Binding-site contacts:
Ligand atom C2 contacts residue ASN12 of chain 56.A at 3.5 Å.
Ligand atom C7 contacts residue ASN12 of chain 56.A at 4.3 Å.
Ligand atom O7 contacts residue ASN12 of chain 56.A at 4.2 Å.
Ligand atom N2 contacts residue ASN12 of chain 56.A at 4.0 Å.
Ligand atom O5 contacts residue ASN12 of chain 56.A at 2.5 Å (h-bond).
Ligand atom C5 contacts residue ASN12 of chain 56.A at 3.9 Å.
Ligand atom C1 contacts residue ASN12 of chain 56.A at 2.1 Å.

Sequence of chain 56.A:
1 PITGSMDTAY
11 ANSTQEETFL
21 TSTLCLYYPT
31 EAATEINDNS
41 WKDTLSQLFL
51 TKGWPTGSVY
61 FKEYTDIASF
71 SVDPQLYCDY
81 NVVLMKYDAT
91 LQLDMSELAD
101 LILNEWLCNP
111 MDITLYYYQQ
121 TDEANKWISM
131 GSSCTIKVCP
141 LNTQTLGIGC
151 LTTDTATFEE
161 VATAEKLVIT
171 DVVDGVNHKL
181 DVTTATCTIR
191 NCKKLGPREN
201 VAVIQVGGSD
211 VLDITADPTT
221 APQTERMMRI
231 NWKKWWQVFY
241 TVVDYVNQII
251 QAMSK

A protein and the small-molecule ligand that binds it are described below.
Small molecule (SMILES): CC(=O)N[C@H]1[C@H](O[C@H]2[C@H](O)[C@@H](NC(C)=O)CO[C@@H]2CO)O[C@H](CO)[C@@H](O)[C@@H]1O